Sequence of chain 2.A:
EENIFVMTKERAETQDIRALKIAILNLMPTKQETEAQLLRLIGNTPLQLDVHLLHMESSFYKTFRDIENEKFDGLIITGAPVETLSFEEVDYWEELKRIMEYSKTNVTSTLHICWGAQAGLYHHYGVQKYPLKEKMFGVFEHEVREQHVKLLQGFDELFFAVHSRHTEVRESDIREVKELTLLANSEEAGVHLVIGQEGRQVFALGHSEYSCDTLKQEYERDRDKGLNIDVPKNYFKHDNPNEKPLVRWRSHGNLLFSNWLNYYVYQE

A protein and the small-molecule ligand that binds it are described below.
Small molecule (SMILES): N[C@@H](CCO)C(=O)O

Binding-site contacts:
Ligand atom C4 contacts residue MET44 of chain 2.A at 3.8 Å (hydrophobic).
Ligand atom N contacts residue ARG193 of chain 2.A at 4.2 Å.
Ligand atom C contacts residue LYS163 of chain 2.A at 3.9 Å.
Ligand atom C contacts residue ARG249 of chain 2.A at 3.4 Å.
Ligand atom O3 contacts residue CYS142 of chain 2.A at 3.3 Å (h-bond).
Ligand atom O3 contacts residue TYR238 of chain 2.A at 4.2 Å.
Ligand atom C4 contacts residue HIS235 of chain 2.A at 3.5 Å.
Ligand atom O contacts residue GLU246 of chain 2.A at 3.6 Å.
Ligand atom O contacts residue SER192 of chain 2.A at 3.9 Å.
Ligand atom CA contacts residue TYR238 of chain 2.A at 3.7 Å (hydrophobic).
Ligand atom N contacts residue GLU246 of chain 2.A at 4.0 Å.
Ligand atom OXT contacts residue ARG249 of chain 2.A at 2.7 Å (salt-bridge).
Ligand atom C contacts residue GLU246 of chain 2.A at 3.2 Å.
Ligand atom O contacts residue LYS163 of chain 2.A at 2.8 Å (salt-bridge).
Ligand atom C contacts residue TYR238 of chain 2.A at 4.5 Å (hydrophobic).
Ligand atom O3 contacts residue HIS235 of chain 2.A at 2.7 Å (h-bond).
Ligand atom CA contacts residue GLU246 of chain 2.A at 3.3 Å.
Ligand atom O3 contacts residue SER192 of chain 2.A at 3.3 Å (h-bond).
Ligand atom C contacts residue SER192 of chain 2.A at 4.2 Å.
Ligand atom C3 contacts residue TYR238 of chain 2.A at 4.5 Å (hydrophobic).
Ligand atom OXT contacts residue GLU246 of chain 2.A at 3.3 Å (salt-bridge).
Ligand atom N contacts residue LYS163 of chain 2.A at 3.7 Å.
Ligand atom CA contacts residue SER192 of chain 2.A at 3.8 Å.
Ligand atom N contacts residue TYR238 of chain 2.A at 4.2 Å.
Ligand atom CA contacts residue LYS163 of chain 2.A at 4.4 Å.
Ligand atom O contacts residue ARG249 of chain 2.A at 2.7 Å (salt-bridge).
Ligand atom C4 contacts residue TYR238 of chain 2.A at 4.1 Å (hydrophobic).
Ligand atom C4 contacts residue ALA108 of chain 2.A at 4.4 Å (hydrophobic).
Ligand atom N contacts residue SER192 of chain 2.A at 2.8 Å (h-bond).